Sequence of chain 1.D:
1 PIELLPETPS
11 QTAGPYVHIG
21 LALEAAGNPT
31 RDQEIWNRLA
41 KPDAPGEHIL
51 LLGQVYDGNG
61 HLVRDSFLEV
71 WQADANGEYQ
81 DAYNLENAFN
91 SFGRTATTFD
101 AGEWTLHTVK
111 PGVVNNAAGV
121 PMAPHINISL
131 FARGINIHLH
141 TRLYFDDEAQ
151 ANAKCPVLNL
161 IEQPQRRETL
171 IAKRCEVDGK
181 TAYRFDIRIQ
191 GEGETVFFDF

Binding-site contacts:
Ligand atom F9 contacts residue ILE171 of chain 1.D at 3.4 Å.
Ligand atom C6 contacts residue ALA153 of chain 1.D at 4.4 Å (hydrophobic).
Ligand atom C4 contacts residue ILE171 of chain 1.D at 4.3 Å (hydrophobic).
Ligand atom C1 contacts residue ARG167 of chain 1.D at 3.4 Å.
Ligand atom C5 contacts residue ARG167 of chain 1.D at 3.7 Å.
Ligand atom C2 contacts residue PRO164 of chain 1.D at 4.4 Å (hydrophobic).
Ligand atom O7 contacts residue ASN159 of chain 1.D at 4.2 Å.
Ligand atom C5 contacts residue ASN152 of chain 1.D at 4.5 Å.
Ligand atom O7 contacts residue ASN152 of chain 1.D at 4.5 Å.
Ligand atom C6 contacts residue ARG167 of chain 1.D at 3.8 Å.
Ligand atom C4 contacts residue ARG167 of chain 1.D at 3.7 Å.
Ligand atom C6 contacts residue LEU158 of chain 1.D at 4.2 Å (hydrophobic).
Ligand atom O8 contacts residue PRO164 of chain 1.D at 3.6 Å.
Ligand atom C4 contacts residue PRO164 of chain 1.D at 4.5 Å (hydrophobic).
Ligand atom C5 contacts residue LEU158 of chain 1.D at 4.2 Å (hydrophobic).
Ligand atom C4 contacts residue GLU168 of chain 1.D at 4.1 Å.
Ligand atom F9 contacts residue GLU168 of chain 1.D at 3.4 Å.
Ligand atom C6 contacts residue ASN152 of chain 1.D at 3.9 Å.
Ligand atom C5 contacts residue ILE171 of chain 1.D at 4.0 Å (hydrophobic).
Ligand atom C3 contacts residue GLU168 of chain 1.D at 4.2 Å.
Ligand atom C3 contacts residue PRO164 of chain 1.D at 3.9 Å (hydrophobic).
Ligand atom C2 contacts residue ARG167 of chain 1.D at 3.8 Å.
Ligand atom C3 contacts residue ARG167 of chain 1.D at 3.9 Å.
Ligand atom O8 contacts residue ARG167 of chain 1.D at 3.7 Å.
Ligand atom F9 contacts residue ARG167 of chain 1.D at 3.8 Å.
Ligand atom O7 contacts residue ARG167 of chain 1.D at 3.1 Å (salt-bridge).
Ligand atom O7 contacts residue ALA153 of chain 1.D at 4.0 Å.

The small molecule below binds the protein below.
Small molecule (SMILES): Oc1ccc(F)cc1O